Binding-site contacts:
Ligand atom C7 contacts residue VAL59 of chain 1.A at 3.7 Å (hydrophobic).
Ligand atom C3 contacts residue VAL59 of chain 1.A at 3.7 Å (hydrophobic).
Ligand atom F1 contacts residue VAL59 of chain 1.A at 4.1 Å.
Ligand atom C2 contacts residue PHE35 of chain 1.A at 3.9 Å (hydrophobic).
Ligand atom C5 contacts residue PHE60 of chain 1.A at 4.5 Å (hydrophobic).
Ligand atom C1 contacts residue PHE35 of chain 1.A at 3.7 Å (hydrophobic).
Ligand atom C1 contacts residue HEM1 of chain 1.C at 3.6 Å.
Ligand atom C3 contacts residue THR56 of chain 1.A at 3.9 Å.
Ligand atom C2 contacts residue HEM1 of chain 1.C at 4.2 Å.
Ligand atom C2 contacts residue VAL59 of chain 1.A at 3.4 Å (hydrophobic).
Ligand atom C6 contacts residue VAL59 of chain 1.A at 3.8 Å (hydrophobic).
Ligand atom F1 contacts residue HEM1 of chain 1.C at 3.2 Å.
Ligand atom F1 contacts residue LEU100 of chain 1.A at 3.6 Å.
Ligand atom C3 contacts residue PHE21 of chain 1.A at 3.8 Å (hydrophobic).
Ligand atom C4 contacts residue THR56 of chain 1.A at 3.8 Å.
Ligand atom C1 contacts residue HIS55 of chain 1.A at 4.3 Å.
Ligand atom O1 contacts residue PHE52 of chain 1.A at 4.4 Å.
Ligand atom C6 contacts residue PHE35 of chain 1.A at 4.5 Å (hydrophobic).
Ligand atom O1 contacts residue THR56 of chain 1.A at 3.2 Å (h-bond).
Ligand atom C1 contacts residue VAL59 of chain 1.A at 3.8 Å (hydrophobic).
Ligand atom C7 contacts residue PHE35 of chain 1.A at 3.9 Å (hydrophobic).
Ligand atom C4 contacts residue PHE21 of chain 1.A at 3.4 Å (hydrophobic).
Ligand atom C3 contacts residue HIS55 of chain 1.A at 4.4 Å.
Ligand atom C6 contacts residue HEM1 of chain 1.C at 4.0 Å.
Ligand atom O1 contacts residue HIS55 of chain 1.A at 3.5 Å.
Ligand atom C5 contacts residue VAL59 of chain 1.A at 3.9 Å (hydrophobic).
Ligand atom C6 contacts residue PHE21 of chain 1.A at 4.0 Å (hydrophobic).
Ligand atom C7 contacts residue HEM1 of chain 1.C at 3.6 Å.
Ligand atom O1 contacts residue VAL59 of chain 1.A at 4.2 Å.
Ligand atom C5 contacts residue PHE21 of chain 1.A at 3.3 Å (hydrophobic).
Ligand atom C4 contacts residue VAL59 of chain 1.A at 4.1 Å (hydrophobic).
Ligand atom O1 contacts residue PHE21 of chain 1.A at 3.8 Å.
Ligand atom C2 contacts residue PHE21 of chain 1.A at 4.3 Å (hydrophobic).

Sequence of chain 1.A:
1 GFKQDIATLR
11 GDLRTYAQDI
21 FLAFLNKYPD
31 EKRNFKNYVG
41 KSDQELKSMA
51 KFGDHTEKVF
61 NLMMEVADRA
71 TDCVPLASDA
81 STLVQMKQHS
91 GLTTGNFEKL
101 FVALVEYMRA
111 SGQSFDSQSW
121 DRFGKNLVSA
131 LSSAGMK

A small-molecule ligand and the protein it binds are described below.
Small molecule (SMILES): Cc1cc(F)ccc1O